Binding-site contacts:
Ligand atom OE1 contacts residue HIS164 of chain 1.D at 4.1 Å.
Ligand atom OE1 contacts residue HIS206 of chain 1.D at 2.8 Å (h-bond).
Ligand atom OE1 contacts residue ASN163 of chain 1.D at 2.4 Å (h-bond).
Ligand atom CG contacts residue TYR204 of chain 1.D at 4.3 Å (hydrophobic).
Ligand atom O contacts residue GLY166 of chain 1.D at 3.9 Å.
Ligand atom CD contacts residue HIS206 of chain 1.D at 3.6 Å.
Ligand atom N contacts residue GLN111 of chain 1.D at 3.6 Å.
Ligand atom C contacts residue HIS164 of chain 1.D at 3.9 Å.
Ligand atom CB contacts residue CYS107 of chain 1.D at 4.3 Å (hydrophobic).
Ligand atom CG contacts residue ASN163 of chain 1.D at 3.9 Å.
Ligand atom CD contacts residue ASN163 of chain 1.D at 3.5 Å.
Ligand atom NE2 contacts residue HIS206 of chain 1.D at 3.6 Å.
Ligand atom C contacts residue ARG142 of chain 1.D at 4.3 Å.
Ligand atom N contacts residue GLN79 of chain 1.D at 4.0 Å.
Ligand atom N contacts residue ASP76 of chain 1.D at 4.2 Å.
Ligand atom C contacts residue GLY166 of chain 1.D at 3.8 Å.
Ligand atom CG contacts residue HIS164 of chain 1.D at 3.8 Å.
Ligand atom O contacts residue HIS164 of chain 1.D at 3.1 Å.
Ligand atom OXT contacts residue HIS164 of chain 1.D at 4.2 Å.
Ligand atom O contacts residue ARG142 of chain 1.D at 3.2 Å (salt-bridge).
Ligand atom C contacts residue GLN165 of chain 1.D at 3.6 Å.
Ligand atom CD contacts residue HIS164 of chain 1.D at 4.5 Å.
Ligand atom O contacts residue GLN165 of chain 1.D at 2.9 Å (h-bond).
Ligand atom C contacts residue GLN111 of chain 1.D at 3.6 Å.
Ligand atom CD contacts residue CYS107 of chain 1.D at 3.1 Å (hydrophobic).
Ligand atom OXT contacts residue GLN111 of chain 1.D at 3.2 Å (h-bond).
Ligand atom NE2 contacts residue CYS107 of chain 1.D at 3.1 Å (h-bond).
Ligand atom OE1 contacts residue CYS107 of chain 1.D at 3.3 Å (h-bond).
Ligand atom OXT contacts residue GLN165 of chain 1.D at 3.1 Å.
Ligand atom OXT contacts residue GLY166 of chain 1.D at 2.8 Å (h-bond).
Ligand atom CG contacts residue CYS107 of chain 1.D at 3.5 Å (hydrophobic).
Ligand atom O contacts residue ASN163 of chain 1.D at 4.3 Å.
Ligand atom CA contacts residue GLN111 of chain 1.D at 3.5 Å.

This small molecule binds to this protein.
Small molecule (SMILES): NC(=O)CC[C@H](N)C(=O)O

Sequence of chain 1.D:
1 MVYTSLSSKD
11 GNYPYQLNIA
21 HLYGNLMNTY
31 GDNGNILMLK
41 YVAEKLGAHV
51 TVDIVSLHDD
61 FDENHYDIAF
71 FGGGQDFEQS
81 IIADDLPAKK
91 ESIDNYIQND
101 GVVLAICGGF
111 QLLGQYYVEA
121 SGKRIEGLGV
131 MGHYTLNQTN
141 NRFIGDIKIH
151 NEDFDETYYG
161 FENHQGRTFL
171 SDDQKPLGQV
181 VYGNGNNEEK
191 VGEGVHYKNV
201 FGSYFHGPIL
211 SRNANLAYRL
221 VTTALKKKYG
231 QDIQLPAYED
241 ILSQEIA